Sequence of chain 1.A:
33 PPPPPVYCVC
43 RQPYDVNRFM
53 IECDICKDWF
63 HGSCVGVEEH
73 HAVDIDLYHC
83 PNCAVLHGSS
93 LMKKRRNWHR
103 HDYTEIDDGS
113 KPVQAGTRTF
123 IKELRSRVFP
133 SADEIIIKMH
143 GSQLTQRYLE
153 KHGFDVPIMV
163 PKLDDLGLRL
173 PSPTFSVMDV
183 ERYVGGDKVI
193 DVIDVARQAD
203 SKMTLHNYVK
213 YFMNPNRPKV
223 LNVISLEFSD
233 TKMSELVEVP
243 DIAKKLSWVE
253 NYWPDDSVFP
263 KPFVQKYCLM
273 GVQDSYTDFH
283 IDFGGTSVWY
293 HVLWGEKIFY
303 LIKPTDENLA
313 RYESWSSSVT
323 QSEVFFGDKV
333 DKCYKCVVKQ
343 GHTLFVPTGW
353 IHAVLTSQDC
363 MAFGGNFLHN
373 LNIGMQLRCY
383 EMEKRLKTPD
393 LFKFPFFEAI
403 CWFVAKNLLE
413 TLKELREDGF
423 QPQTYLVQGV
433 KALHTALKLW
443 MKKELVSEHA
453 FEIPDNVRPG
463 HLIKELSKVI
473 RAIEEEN

Binding-site contacts:
Ligand atom C4 contacts residue VAL356 of chain 1.A at 3.5 Å (hydrophobic).
Ligand atom O3 contacts residue LYS299 of chain 1.A at 3.5 Å.
Ligand atom C2 contacts residue TYR292 of chain 1.A at 3.6 Å (hydrophobic).
Ligand atom O1 contacts residue TYR292 of chain 1.A at 3.9 Å.
Ligand atom C1 contacts residue OXY1 of chain 1.F at 4.2 Å.
Ligand atom O5 contacts residue TYR292 of chain 1.A at 3.5 Å (h-bond).
Ligand atom O5 contacts residue HIS282 of chain 1.A at 4.0 Å.
Ligand atom O4 contacts residue THR279 of chain 1.A at 4.3 Å.
Ligand atom O2 contacts residue HIS354 of chain 1.A at 4.3 Å.
Ligand atom O3 contacts residue ASN224 of chain 1.A at 3.7 Å.
Ligand atom O2 contacts residue OXY1 of chain 1.F at 4.1 Å.
Ligand atom C5 contacts residue VAL356 of chain 1.A at 4.1 Å (hydrophobic).
Ligand atom O4 contacts residue THR358 of chain 1.A at 3.0 Å (h-bond).
Ligand atom O4 contacts residue LYS299 of chain 1.A at 3.1 Å.
Ligand atom O5 contacts residue VAL356 of chain 1.A at 3.0 Å.
Ligand atom C4 contacts residue LYS299 of chain 1.A at 4.3 Å.
Ligand atom O5 contacts residue FE21 of chain 1.E at 3.6 Å.
Ligand atom C5 contacts residue THR358 of chain 1.A at 4.2 Å.
Ligand atom O4 contacts residue VAL356 of chain 1.A at 3.7 Å.
Ligand atom C5 contacts residue LYS299 of chain 1.A at 3.4 Å.
Ligand atom O1 contacts residue ILE226 of chain 1.A at 4.1 Å.
Ligand atom O2 contacts residue FE21 of chain 1.E at 2.3 Å.
Ligand atom C2 contacts residue FE21 of chain 1.E at 4.0 Å.
Ligand atom C5 contacts residue ASN224 of chain 1.A at 4.2 Å.
Ligand atom O2 contacts residue HIS282 of chain 1.A at 3.2 Å (h-bond).
Ligand atom C3 contacts residue THR279 of chain 1.A at 4.0 Å.
Ligand atom O5 contacts residue HIS354 of chain 1.A at 4.4 Å.
Ligand atom C5 contacts residue THR279 of chain 1.A at 4.0 Å.
Ligand atom C1 contacts residue FE21 of chain 1.E at 3.5 Å.
Ligand atom O2 contacts residue TYR292 of chain 1.A at 2.8 Å (h-bond).
Ligand atom O2 contacts residue ASP284 of chain 1.A at 3.5 Å (salt-bridge).
Ligand atom C1 contacts residue TYR292 of chain 1.A at 3.2 Å (hydrophobic).
Ligand atom O3 contacts residue ILE226 of chain 1.A at 3.2 Å.
Ligand atom O5 contacts residue PHE301 of chain 1.A at 4.4 Å.
Ligand atom C1 contacts residue HIS282 of chain 1.A at 4.1 Å.
Ligand atom C2 contacts residue VAL356 of chain 1.A at 4.0 Å (hydrophobic).
Ligand atom C4 contacts residue THR279 of chain 1.A at 3.6 Å.
Ligand atom C5 contacts residue ILE226 of chain 1.A at 4.0 Å (hydrophobic).
Ligand atom C3 contacts residue ILE226 of chain 1.A at 3.9 Å (hydrophobic).
Ligand atom O1 contacts residue OXY1 of chain 1.F at 3.8 Å.

A small-molecule ligand and the protein it binds are described below.
Small molecule (SMILES): O=C(O)CCC(=O)C(=O)O